Sequence of chain 1.C:
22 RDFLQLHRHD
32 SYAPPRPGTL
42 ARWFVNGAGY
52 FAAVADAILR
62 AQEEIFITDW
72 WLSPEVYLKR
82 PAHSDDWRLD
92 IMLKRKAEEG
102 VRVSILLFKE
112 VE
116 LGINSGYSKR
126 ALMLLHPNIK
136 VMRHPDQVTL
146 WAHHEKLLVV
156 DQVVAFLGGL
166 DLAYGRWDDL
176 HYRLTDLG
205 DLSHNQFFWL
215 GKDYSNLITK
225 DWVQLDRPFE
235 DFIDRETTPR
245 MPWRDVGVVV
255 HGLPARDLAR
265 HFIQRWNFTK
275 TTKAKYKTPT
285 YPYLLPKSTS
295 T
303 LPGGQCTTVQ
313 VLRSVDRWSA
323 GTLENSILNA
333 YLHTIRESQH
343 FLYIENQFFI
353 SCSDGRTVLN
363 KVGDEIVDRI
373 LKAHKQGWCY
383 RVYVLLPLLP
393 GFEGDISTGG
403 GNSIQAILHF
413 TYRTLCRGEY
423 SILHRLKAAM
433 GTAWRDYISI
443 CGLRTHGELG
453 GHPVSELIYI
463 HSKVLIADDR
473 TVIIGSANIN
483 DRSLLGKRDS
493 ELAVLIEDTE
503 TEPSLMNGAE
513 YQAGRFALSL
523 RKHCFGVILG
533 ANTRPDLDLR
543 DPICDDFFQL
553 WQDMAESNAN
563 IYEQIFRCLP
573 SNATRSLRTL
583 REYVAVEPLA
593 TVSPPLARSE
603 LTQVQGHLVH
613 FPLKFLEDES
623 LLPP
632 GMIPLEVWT

A protein and the small-molecule ligand that binds it are described below.
Small molecule (SMILES): C[C@@H](CN1CCC2(CC1)C(=O)NCN2c1cccc(F)c1)NC(=O)c1ccc(Br)cc1

Binding-site contacts:
Ligand atom C11 contacts residue ILE118 of chain 1.C at 3.6 Å (hydrophobic).
Ligand atom O2 contacts residue TRP247 of chain 1.C at 3.6 Å.
Ligand atom C13 contacts residue TRP72 of chain 1.C at 3.3 Å (hydrophobic).
Ligand atom C1 contacts residue HIS149 of chain 1.C at 3.3 Å.
Ligand atom O1 contacts residue PHE350 of chain 1.C at 3.7 Å.
Ligand atom C14 contacts residue LEU221 of chain 1.C at 3.5 Å (hydrophobic).
Ligand atom C20 contacts residue LEU116 of chain 1.C at 3.7 Å (hydrophobic).
Ligand atom C12 contacts residue TRP72 of chain 1.C at 3.6 Å (hydrophobic).
Ligand atom C19 contacts residue TRP71 of chain 1.C at 3.4 Å (hydrophobic).
Ligand atom C14 contacts residue TYR461 of chain 1.C at 3.6 Å (hydrophobic).
Ligand atom N1 contacts residue ASP491 of chain 1.C at 3.7 Å.
Ligand atom N1 contacts residue HIS149 of chain 1.C at 3.1 Å.
Ligand atom C2 contacts residue HIS149 of chain 1.C at 3.9 Å.
Ligand atom C1 contacts residue ASN480 of chain 1.C at 3.4 Å.
Ligand atom C16 contacts residue HIS149 of chain 1.C at 3.3 Å.
Ligand atom C19 contacts residue LEU116 of chain 1.C at 3.5 Å (hydrophobic).
Ligand atom C12 contacts residue ILE118 of chain 1.C at 3.5 Å (hydrophobic).
Ligand atom C10 contacts residue ASP225 of chain 1.C at 3.0 Å.
Ligand atom C12 contacts residue TRP226 of chain 1.C at 3.4 Å (hydrophobic).
Ligand atom BR1 contacts residue ASP225 of chain 1.C at 3.1 Å.
Ligand atom C7 contacts residue TRP226 of chain 1.C at 3.9 Å (hydrophobic).
Ligand atom C23 contacts residue HIS149 of chain 1.C at 3.4 Å.
Ligand atom C8 contacts residue TRP226 of chain 1.C at 3.6 Å (hydrophobic).
Ligand atom BR1 contacts residue GLY117 of chain 1.C at 3.2 Å.
Ligand atom N3 contacts residue LEU221 of chain 1.C at 3.3 Å.
Ligand atom C4 contacts residue PHE394 of chain 1.C at 3.7 Å (hydrophobic).
Ligand atom O1 contacts residue HIS149 of chain 1.C at 3.6 Å.
Ligand atom C18 contacts residue TRP71 of chain 1.C at 3.3 Å (hydrophobic).
Ligand atom C11 contacts residue ASP225 of chain 1.C at 3.2 Å.
Ligand atom C5 contacts residue GLY393 of chain 1.C at 3.9 Å.
Ligand atom O1 contacts residue GLN349 of chain 1.C at 3.9 Å.
Ligand atom C9 contacts residue ASP225 of chain 1.C at 3.8 Å.
Ligand atom C7 contacts residue ARG171 of chain 1.C at 3.9 Å.
Ligand atom O1 contacts residue ASN480 of chain 1.C at 2.3 Å (h-bond).
Ligand atom BR1 contacts residue ILE118 of chain 1.C at 3.4 Å.
Ligand atom C14 contacts residue TRP247 of chain 1.C at 3.9 Å (hydrophobic).
Ligand atom C14 contacts residue GLN349 of chain 1.C at 3.4 Å.
Ligand atom O2 contacts residue ARG171 of chain 1.C at 2.8 Å (salt-bridge).
Ligand atom C13 contacts residue TRP226 of chain 1.C at 3.3 Å (hydrophobic).
Ligand atom C23 contacts residue ASP491 of chain 1.C at 3.3 Å.